Sequence of chain 3.I:
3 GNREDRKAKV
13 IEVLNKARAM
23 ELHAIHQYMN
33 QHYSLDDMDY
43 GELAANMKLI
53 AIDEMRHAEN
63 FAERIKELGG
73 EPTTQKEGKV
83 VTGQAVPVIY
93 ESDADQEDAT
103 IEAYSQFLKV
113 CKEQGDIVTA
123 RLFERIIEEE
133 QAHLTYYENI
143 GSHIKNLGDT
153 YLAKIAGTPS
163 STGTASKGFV

This small molecule binds to this protein.
Small molecule (SMILES): CC1=C(CCC(=O)O)C2=Cc3c(CCC(=O)O)c(C)c4n3[Fe@]35n6c(c(C)c(CCC(=O)O)c6=CC1=[N+]23)=CC1=[N+]5C(=C4)C(C)=C1CCC(=O)O

Binding-site contacts:
Ligand atom FE contacts residue MET57 of chain 3.J at 2.4 Å.
Ligand atom CBB contacts residue SER168 of chain 3.J at 3.3 Å.
Ligand atom NC contacts residue MET57 of chain 3.I at 3.1 Å (h-bond).
Ligand atom O1A contacts residue TYR35 of chain 3.J at 2.3 Å (h-bond).
Ligand atom O2C contacts residue LYS169 of chain 3.J at 3.4 Å (salt-bridge).
Ligand atom O1C contacts residue LYS169 of chain 3.I at 3.3 Å (salt-bridge).
Ligand atom ND contacts residue MET57 of chain 3.J at 3.1 Å (h-bond).
Ligand atom CMD contacts residue GLU61 of chain 3.J at 3.3 Å.
Ligand atom CMB contacts residue GLU61 of chain 3.I at 3.3 Å.
Ligand atom O2C contacts residue SER168 of chain 3.J at 2.8 Å.
Ligand atom CBD contacts residue MET31 of chain 3.I at 3.4 Å (hydrophobic).
Ligand atom CGD contacts residue TYR35 of chain 3.I at 3.4 Å (hydrophobic).
Ligand atom ND contacts residue MET57 of chain 3.I at 3.1 Å.
Ligand atom CMD contacts residue MET31 of chain 3.I at 3.3 Å (hydrophobic).
Ligand atom C4A contacts residue MET57 of chain 3.I at 3.5 Å (hydrophobic).
Ligand atom O1B contacts residue LYS50 of chain 3.J at 2.6 Å (salt-bridge).
Ligand atom NB contacts residue MET57 of chain 3.J at 3.0 Å (h-bond).
Ligand atom O1D contacts residue ARG20 of chain 3.J at 2.9 Å (salt-bridge).
Ligand atom NC contacts residue MET57 of chain 3.J at 3.0 Å (h-bond).
Ligand atom CGD contacts residue ARG20 of chain 3.J at 3.1 Å.
Ligand atom CGA contacts residue TYR35 of chain 3.J at 3.3 Å (hydrophobic).
Ligand atom NA contacts residue MET57 of chain 3.I at 3.2 Å (h-bond).
Ligand atom CGB contacts residue SER168 of chain 3.J at 3.2 Å.
Ligand atom C1B contacts residue MET57 of chain 3.J at 3.3 Å (hydrophobic).
Ligand atom O2A contacts residue ARG20 of chain 3.I at 2.5 Å (salt-bridge).
Ligand atom CAB contacts residue LYS50 of chain 3.J at 3.4 Å.
Ligand atom NB contacts residue MET57 of chain 3.I at 3.1 Å (h-bond).
Ligand atom O2B contacts residue SER168 of chain 3.J at 2.3 Å (h-bond).
Ligand atom C4A contacts residue MET57 of chain 3.J at 3.4 Å (hydrophobic).
Ligand atom NA contacts residue MET57 of chain 3.J at 3.0 Å (h-bond).
Ligand atom CGA contacts residue ARG20 of chain 3.I at 3.4 Å.
Ligand atom C1D contacts residue MET57 of chain 3.J at 3.4 Å (hydrophobic).
Ligand atom CHB contacts residue MET57 of chain 3.J at 3.4 Å (hydrophobic).
Ligand atom O2D contacts residue TYR35 of chain 3.I at 2.3 Å (h-bond).
Ligand atom O2D contacts residue ARG20 of chain 3.J at 2.8 Å (salt-bridge).
Ligand atom FE contacts residue MET57 of chain 3.I at 2.4 Å.
Ligand atom O2B contacts residue ARG58 of chain 3.I at 3.3 Å.
Ligand atom CMD contacts residue MET57 of chain 3.J at 3.4 Å (hydrophobic).
Ligand atom O1A contacts residue ARG20 of chain 3.I at 3.3 Å (salt-bridge).
Ligand atom CMB contacts residue MET31 of chain 3.J at 3.5 Å (hydrophobic).

Sequence of chain 3.J:
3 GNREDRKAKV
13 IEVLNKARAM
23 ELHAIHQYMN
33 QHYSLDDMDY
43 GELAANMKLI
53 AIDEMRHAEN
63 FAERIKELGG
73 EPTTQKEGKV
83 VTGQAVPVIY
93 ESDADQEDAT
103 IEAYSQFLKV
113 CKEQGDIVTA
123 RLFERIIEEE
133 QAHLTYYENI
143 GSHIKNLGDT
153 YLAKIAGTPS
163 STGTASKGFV